Binding-site contacts:
Ligand atom O30 contacts residue SER230 of chain 1.A at 3.6 Å.
Ligand atom C27 contacts residue PRO118 of chain 1.A at 3.4 Å (hydrophobic).
Ligand atom N7 contacts residue GLY40 of chain 1.A at 3.9 Å.
Ligand atom C3 contacts residue THR85 of chain 1.A at 3.8 Å.
Ligand atom C11 contacts residue TYR83 of chain 1.A at 3.7 Å (hydrophobic).
Ligand atom C11 contacts residue ASP38 of chain 1.A at 3.1 Å.
Ligand atom C15 contacts residue GLY228 of chain 1.A at 3.9 Å.
Ligand atom C22 contacts residue SER230 of chain 1.A at 4.0 Å.
Ligand atom N7 contacts residue ASP38 of chain 1.A at 3.0 Å (salt-bridge).
Ligand atom C29 contacts residue GLN19 of chain 1.A at 3.7 Å.
Ligand atom C12 contacts residue GLY228 of chain 1.A at 3.6 Å.
Ligand atom N7 contacts residue ASP226 of chain 1.A at 2.8 Å (salt-bridge).
Ligand atom C3 contacts residue TYR83 of chain 1.A at 3.6 Å (hydrophobic).
Ligand atom C27 contacts residue ALA122 of chain 1.A at 4.0 Å (hydrophobic).
Ligand atom O8 contacts residue TYR83 of chain 1.A at 3.6 Å.
Ligand atom C26 contacts residue PRO118 of chain 1.A at 3.6 Å (hydrophobic).
Ligand atom C18 contacts residue ALA229 of chain 1.A at 3.7 Å (hydrophobic).
Ligand atom C14 contacts residue THR85 of chain 1.A at 3.8 Å.
Ligand atom C20 contacts residue SER230 of chain 1.A at 3.2 Å.
Ligand atom C17 contacts residue MET303 of chain 1.A at 3.7 Å (hydrophobic).
Ligand atom O8 contacts residue SER84 of chain 1.A at 3.6 Å.
Ligand atom C15 contacts residue THR85 of chain 1.A at 3.8 Å.
Ligand atom N1 contacts residue ASP38 of chain 1.A at 2.8 Å (salt-bridge).
Ligand atom C16 contacts residue SER230 of chain 1.A at 3.9 Å.
Ligand atom C23 contacts residue GLY228 of chain 1.A at 3.5 Å.
Ligand atom C14 contacts residue GLY228 of chain 1.A at 3.5 Å.
Ligand atom C18 contacts residue MET303 of chain 1.A at 3.8 Å (hydrophobic).
Ligand atom C28 contacts residue LEU121 of chain 1.A at 3.9 Å (hydrophobic).
Ligand atom C4 contacts residue THR85 of chain 1.A at 3.7 Å.
Ligand atom C14 contacts residue ALA229 of chain 1.A at 3.7 Å (hydrophobic).
Ligand atom C6 contacts residue ASP226 of chain 1.A at 3.9 Å.
Ligand atom C13 contacts residue ALA229 of chain 1.A at 3.7 Å (hydrophobic).
Ligand atom C6 contacts residue ASP38 of chain 1.A at 3.6 Å.
Ligand atom C2 contacts residue ASP38 of chain 1.A at 3.6 Å.
Ligand atom C9 contacts residue ASP226 of chain 1.A at 3.6 Å.
Ligand atom C21 contacts residue SER230 of chain 1.A at 3.0 Å.
Ligand atom C28 contacts residue PRO118 of chain 1.A at 3.8 Å (hydrophobic).
Ligand atom C28 contacts residue ALA122 of chain 1.A at 3.7 Å (hydrophobic).
Ligand atom O8 contacts residue THR85 of chain 1.A at 3.0 Å (h-bond).
Ligand atom N19 contacts residue SER230 of chain 1.A at 3.5 Å (h-bond).

The protein below binds the small molecule below.
Small molecule (SMILES): [H]/N=C1/N[C@](C)(C(C)C)CC(=O)N1Cc1cccc(N2C[C@@H](c3ccccc3)CC2=O)c1

Sequence of chain 1.A:
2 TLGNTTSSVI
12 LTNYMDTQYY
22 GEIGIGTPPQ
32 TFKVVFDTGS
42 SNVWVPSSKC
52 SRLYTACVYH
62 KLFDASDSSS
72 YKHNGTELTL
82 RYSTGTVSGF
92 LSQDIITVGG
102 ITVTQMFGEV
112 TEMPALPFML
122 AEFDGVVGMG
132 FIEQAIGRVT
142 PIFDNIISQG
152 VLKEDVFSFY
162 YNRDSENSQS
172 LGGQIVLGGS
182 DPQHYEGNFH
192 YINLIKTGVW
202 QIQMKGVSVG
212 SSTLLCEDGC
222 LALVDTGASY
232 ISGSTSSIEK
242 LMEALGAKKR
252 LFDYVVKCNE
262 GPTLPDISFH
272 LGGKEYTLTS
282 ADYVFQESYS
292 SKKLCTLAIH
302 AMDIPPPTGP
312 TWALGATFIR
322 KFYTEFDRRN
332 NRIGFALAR